Binding-site contacts:
Ligand atom O5 contacts residue TRP237 of chain 1.A at 4.3 Å.
Ligand atom C1 contacts residue ASN166 of chain 1.A at 1.4 Å.
Ligand atom C2 contacts residue ASN166 of chain 1.A at 2.5 Å.
Ligand atom C7 contacts residue THR239 of chain 1.A at 4.3 Å.
Ligand atom N2 contacts residue THR239 of chain 1.A at 4.2 Å.
Ligand atom O4 contacts residue TRP237 of chain 1.A at 4.3 Å.
Ligand atom C2 contacts residue TRP237 of chain 1.A at 4.4 Å (hydrophobic).
Ligand atom C4 contacts residue ASN166 of chain 1.A at 4.1 Å.
Ligand atom N2 contacts residue TRP237 of chain 1.A at 4.2 Å.
Ligand atom O5 contacts residue ASN166 of chain 1.A at 2.3 Å (h-bond).
Ligand atom O5 contacts residue THR168 of chain 1.A at 3.7 Å.
Ligand atom C5 contacts residue ASN166 of chain 1.A at 3.7 Å.
Ligand atom O6 contacts residue TRP237 of chain 1.A at 3.9 Å.
Ligand atom C8 contacts residue THR239 of chain 1.A at 4.0 Å.
Ligand atom C5 contacts residue TRP237 of chain 1.A at 3.9 Å (hydrophobic).
Ligand atom O7 contacts residue ASN166 of chain 1.A at 4.1 Å.
Ligand atom C7 contacts residue ASN166 of chain 1.A at 3.8 Å.
Ligand atom C6 contacts residue THR168 of chain 1.A at 4.2 Å.
Ligand atom O3 contacts residue TRP237 of chain 1.A at 4.3 Å.
Ligand atom C3 contacts residue ASN166 of chain 1.A at 3.8 Å.
Ligand atom C4 contacts residue TRP237 of chain 1.A at 4.2 Å (hydrophobic).
Ligand atom C1 contacts residue TRP237 of chain 1.A at 3.8 Å (hydrophobic).
Ligand atom C6 contacts residue TRP237 of chain 1.A at 3.6 Å (hydrophobic).
Ligand atom N2 contacts residue ASN166 of chain 1.A at 3.0 Å (h-bond).

A small-molecule ligand and the protein it binds are described below.
Small molecule (SMILES): CC(=O)N[C@H]1[C@H](O[C@H]2[C@H](O)[C@@H](NC(C)=O)CO[C@@H]2CO)O[C@H](CO)[C@@H](O)[C@@H]1O

Sequence of chain 1.A:
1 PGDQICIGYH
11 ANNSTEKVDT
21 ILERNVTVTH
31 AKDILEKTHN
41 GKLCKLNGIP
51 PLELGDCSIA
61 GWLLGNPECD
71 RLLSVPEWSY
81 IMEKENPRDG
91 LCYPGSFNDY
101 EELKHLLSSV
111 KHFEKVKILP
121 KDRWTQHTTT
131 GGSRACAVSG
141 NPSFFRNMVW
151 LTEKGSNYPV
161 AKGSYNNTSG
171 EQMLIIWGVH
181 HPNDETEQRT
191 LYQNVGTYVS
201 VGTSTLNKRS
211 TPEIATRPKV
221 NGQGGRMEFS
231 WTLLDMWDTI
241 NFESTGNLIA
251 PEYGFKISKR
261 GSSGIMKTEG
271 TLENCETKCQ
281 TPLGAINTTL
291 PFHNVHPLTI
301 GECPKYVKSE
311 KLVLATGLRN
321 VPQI